Sequence of chain 1.A:
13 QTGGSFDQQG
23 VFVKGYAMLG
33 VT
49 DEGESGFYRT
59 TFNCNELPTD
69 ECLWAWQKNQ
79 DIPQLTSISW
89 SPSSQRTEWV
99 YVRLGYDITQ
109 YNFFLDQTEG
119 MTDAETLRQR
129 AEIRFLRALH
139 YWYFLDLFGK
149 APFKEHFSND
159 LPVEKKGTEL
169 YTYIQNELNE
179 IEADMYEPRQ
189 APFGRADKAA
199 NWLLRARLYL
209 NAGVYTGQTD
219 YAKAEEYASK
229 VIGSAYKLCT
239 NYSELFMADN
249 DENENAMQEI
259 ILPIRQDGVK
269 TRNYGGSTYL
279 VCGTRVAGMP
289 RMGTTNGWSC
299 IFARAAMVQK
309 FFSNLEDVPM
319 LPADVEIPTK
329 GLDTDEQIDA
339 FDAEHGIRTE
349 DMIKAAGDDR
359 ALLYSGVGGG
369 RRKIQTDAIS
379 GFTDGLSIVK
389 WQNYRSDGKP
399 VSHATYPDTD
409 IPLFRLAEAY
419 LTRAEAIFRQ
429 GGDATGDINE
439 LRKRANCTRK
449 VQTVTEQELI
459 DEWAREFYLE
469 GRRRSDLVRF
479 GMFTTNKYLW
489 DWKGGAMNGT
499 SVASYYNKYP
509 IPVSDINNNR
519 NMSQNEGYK

Binding-site contacts:
Ligand atom C1 contacts residue CYS298 of chain 1.A at 3.3 Å (hydrophobic).
Ligand atom O5 contacts residue TRP296 of chain 1.A at 3.2 Å.
Ligand atom O2 contacts residue TRP72 of chain 1.A at 3.7 Å.
Ligand atom O6 contacts residue TRP296 of chain 1.A at 2.7 Å (h-bond).
Ligand atom C4 contacts residue TYR272 of chain 1.A at 3.9 Å (hydrophobic).
Ligand atom C2 contacts residue TRP72 of chain 1.A at 4.0 Å (hydrophobic).
Ligand atom O6 contacts residue SER297 of chain 1.A at 3.5 Å (h-bond).
Ligand atom C3 contacts residue ARG57 of chain 1.A at 3.8 Å.
Ligand atom O3 contacts residue ARG57 of chain 1.A at 2.8 Å (salt-bridge).
Ligand atom C6 contacts residue TRP296 of chain 1.A at 3.5 Å (hydrophobic).
Ligand atom O5 contacts residue TRP74 of chain 1.A at 3.7 Å.
Ligand atom O2 contacts residue ARG57 of chain 1.A at 2.6 Å (salt-bridge).
Ligand atom O3 contacts residue TYR272 of chain 1.A at 4.1 Å.
Ligand atom C2 contacts residue CYS298 of chain 1.A at 4.0 Å (hydrophobic).
Ligand atom O3 contacts residue ASP49 of chain 1.A at 3.7 Å.
Ligand atom C2 contacts residue ARG57 of chain 1.A at 3.5 Å.
Ligand atom O5 contacts residue TYR272 of chain 1.A at 3.4 Å.
Ligand atom O6 contacts residue TRP74 of chain 1.A at 3.3 Å (h-bond).
Ligand atom C2 contacts residue TRP74 of chain 1.A at 3.8 Å (hydrophobic).
Ligand atom C5 contacts residue TYR272 of chain 1.A at 3.9 Å (hydrophobic).
Ligand atom C2 contacts residue TYR272 of chain 1.A at 3.8 Å (hydrophobic).
Ligand atom C2 contacts residue TRP296 of chain 1.A at 3.6 Å (hydrophobic).
Ligand atom O3 contacts residue TRP74 of chain 1.A at 3.5 Å.
Ligand atom C5 contacts residue TRP296 of chain 1.A at 4.0 Å (hydrophobic).
Ligand atom O3 contacts residue TRP72 of chain 1.A at 3.9 Å.
Ligand atom O6 contacts residue ASN294 of chain 1.A at 4.1 Å.
Ligand atom C4 contacts residue TRP74 of chain 1.A at 3.8 Å (hydrophobic).
Ligand atom O3 contacts residue GLU52 of chain 1.A at 4.0 Å.
Ligand atom O2 contacts residue ASN77 of chain 1.A at 2.5 Å (h-bond).
Ligand atom C3 contacts residue TRP74 of chain 1.A at 4.1 Å (hydrophobic).
Ligand atom O2 contacts residue TRP74 of chain 1.A at 3.9 Å.
Ligand atom O2 contacts residue ASP49 of chain 1.A at 3.9 Å.
Ligand atom C1 contacts residue TYR272 of chain 1.A at 4.0 Å (hydrophobic).
Ligand atom O3 contacts residue ASN77 of chain 1.A at 3.0 Å (h-bond).
Ligand atom C3 contacts residue ASN77 of chain 1.A at 4.1 Å.
Ligand atom C1 contacts residue TRP74 of chain 1.A at 3.7 Å (hydrophobic).
Ligand atom C1 contacts residue TRP296 of chain 1.A at 3.6 Å (hydrophobic).
Ligand atom C6 contacts residue TYR272 of chain 1.A at 3.5 Å (hydrophobic).
Ligand atom C2 contacts residue ASN77 of chain 1.A at 3.4 Å.
Ligand atom O5 contacts residue CYS298 of chain 1.A at 3.3 Å (h-bond).

The protein below binds the small molecule below.
Small molecule (SMILES): OC[C@H]1O[C@@H]2O[C@H]3[C@H](O)[C@@H](O)[C@@H](O[C@H]4[C@H](O)[C@@H](O)[C@@H](O[C@H]5[C@H](O)[C@@H](O)[C@@H](O[C@H]6[C@H](O)[C@@H](O)[C@@H](O[C@H]7[C@H](O)[C@@H](O)[C@@H](O[C@H]8[C@H](O)[C@@H](O)[C@@H](O[C@H]1[C@H](O)[C@H]2O)O[C@@H]8CO)O[C@@H]7CO)O[C@@H]6CO)O[C@@H]5CO)O[C@@H]4CO)O[C@@H]3CO